The protein below binds the small molecule below.
Small molecule (SMILES): CC(=O)N[C@@H]1[C@@H](O)[C@H](O)[C@@H](CO)O[C@H]1O

Binding-site contacts:
Ligand atom C3 contacts residue ASN463 of chain 1.A at 3.8 Å.
Ligand atom C7 contacts residue GLN434 of chain 1.A at 3.8 Å.
Ligand atom C8 contacts residue ALA460 of chain 1.A at 3.7 Å (hydrophobic).
Ligand atom O7 contacts residue ALA460 of chain 1.A at 4.5 Å.
Ligand atom C2 contacts residue GLU459 of chain 1.A at 3.6 Å.
Ligand atom C3 contacts residue GLU459 of chain 1.A at 3.6 Å.
Ligand atom O7 contacts residue GLN434 of chain 1.A at 2.7 Å (h-bond).
Ligand atom O7 contacts residue ASN463 of chain 1.A at 3.1 Å (h-bond).
Ligand atom C1 contacts residue ASN463 of chain 1.A at 1.4 Å.
Ligand atom N2 contacts residue GLU459 of chain 1.A at 2.8 Å (salt-bridge).
Ligand atom C1 contacts residue GLU459 of chain 1.A at 4.2 Å.
Ligand atom C7 contacts residue ALA460 of chain 1.A at 4.5 Å (hydrophobic).
Ligand atom C8 contacts residue SER438 of chain 1.A at 3.6 Å.
Ligand atom C8 contacts residue GLN434 of chain 1.A at 4.0 Å.
Ligand atom C7 contacts residue ASN463 of chain 1.A at 3.3 Å.
Ligand atom O3 contacts residue GLU459 of chain 1.A at 4.0 Å.
Ligand atom C2 contacts residue ASN463 of chain 1.A at 2.5 Å.
Ligand atom C5 contacts residue ASN463 of chain 1.A at 3.6 Å.
Ligand atom N2 contacts residue ASN463 of chain 1.A at 3.0 Å (h-bond).
Ligand atom C7 contacts residue GLU459 of chain 1.A at 3.7 Å.
Ligand atom O5 contacts residue ASN463 of chain 1.A at 2.3 Å (h-bond).
Ligand atom C4 contacts residue ASN463 of chain 1.A at 4.2 Å.
Ligand atom C8 contacts residue ASN463 of chain 1.A at 4.5 Å.
Ligand atom C8 contacts residue HIS456 of chain 1.A at 4.3 Å.
Ligand atom C8 contacts residue GLU459 of chain 1.A at 3.7 Å.

Sequence of chain 1.A:
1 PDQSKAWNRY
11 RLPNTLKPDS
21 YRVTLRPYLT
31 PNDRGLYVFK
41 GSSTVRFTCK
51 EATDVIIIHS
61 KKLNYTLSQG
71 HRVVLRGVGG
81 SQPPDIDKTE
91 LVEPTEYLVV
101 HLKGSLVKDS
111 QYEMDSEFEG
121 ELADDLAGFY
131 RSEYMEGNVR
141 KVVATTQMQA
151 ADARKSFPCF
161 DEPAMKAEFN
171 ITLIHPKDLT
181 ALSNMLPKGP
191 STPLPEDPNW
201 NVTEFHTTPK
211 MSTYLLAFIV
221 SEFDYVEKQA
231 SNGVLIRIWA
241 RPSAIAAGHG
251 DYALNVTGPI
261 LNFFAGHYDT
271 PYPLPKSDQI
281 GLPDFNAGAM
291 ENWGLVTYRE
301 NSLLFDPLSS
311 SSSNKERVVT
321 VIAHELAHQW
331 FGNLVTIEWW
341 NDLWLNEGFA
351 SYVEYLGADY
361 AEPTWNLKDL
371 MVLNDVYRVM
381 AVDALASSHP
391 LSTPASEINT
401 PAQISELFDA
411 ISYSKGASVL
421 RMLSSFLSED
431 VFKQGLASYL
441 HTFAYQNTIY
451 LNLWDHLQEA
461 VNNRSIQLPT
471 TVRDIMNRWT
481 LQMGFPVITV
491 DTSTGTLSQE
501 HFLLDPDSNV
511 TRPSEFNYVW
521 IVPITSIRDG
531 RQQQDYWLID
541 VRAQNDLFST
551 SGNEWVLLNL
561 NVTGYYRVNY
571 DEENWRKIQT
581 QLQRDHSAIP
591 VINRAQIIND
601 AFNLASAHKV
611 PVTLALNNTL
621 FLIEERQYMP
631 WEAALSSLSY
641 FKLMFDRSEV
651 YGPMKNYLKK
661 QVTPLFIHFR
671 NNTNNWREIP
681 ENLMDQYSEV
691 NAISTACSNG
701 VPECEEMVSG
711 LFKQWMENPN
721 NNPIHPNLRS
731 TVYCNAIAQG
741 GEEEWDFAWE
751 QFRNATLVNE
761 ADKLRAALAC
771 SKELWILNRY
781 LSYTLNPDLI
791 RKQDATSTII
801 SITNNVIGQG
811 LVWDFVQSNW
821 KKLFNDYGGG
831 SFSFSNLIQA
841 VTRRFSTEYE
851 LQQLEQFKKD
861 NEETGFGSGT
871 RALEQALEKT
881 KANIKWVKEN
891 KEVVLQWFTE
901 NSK